Binding-site contacts:
Ligand atom O5 contacts residue ASN36 of chain 1.A at 2.4 Å (h-bond).
Ligand atom C3 contacts residue ASN36 of chain 1.A at 3.8 Å.
Ligand atom C1 contacts residue ASN36 of chain 1.A at 1.4 Å.
Ligand atom N2 contacts residue ASN36 of chain 1.A at 2.8 Å (h-bond).
Ligand atom O5 contacts residue TYR23 of chain 1.A at 3.9 Å.
Ligand atom C2 contacts residue ASN36 of chain 1.A at 2.4 Å.
Ligand atom O6 contacts residue PRO8 of chain 1.A at 3.5 Å.
Ligand atom C1 contacts residue TYR23 of chain 1.A at 3.7 Å (hydrophobic).
Ligand atom O7 contacts residue THR38 of chain 1.A at 4.1 Å.
Ligand atom C5 contacts residue TYR23 of chain 1.A at 4.2 Å (hydrophobic).
Ligand atom C7 contacts residue ASN36 of chain 1.A at 2.9 Å.
Ligand atom O7 contacts residue ASN36 of chain 1.A at 2.7 Å (h-bond).
Ligand atom C4 contacts residue ASN36 of chain 1.A at 4.2 Å.
Ligand atom O6 contacts residue ASN36 of chain 1.A at 4.4 Å.
Ligand atom C8 contacts residue GLU35 of chain 1.A at 4.0 Å.
Ligand atom N2 contacts residue GLU35 of chain 1.A at 3.7 Å.
Ligand atom C7 contacts residue GLU35 of chain 1.A at 4.3 Å.
Ligand atom C1 contacts residue GLU35 of chain 1.A at 4.3 Å.
Ligand atom C5 contacts residue ASN36 of chain 1.A at 3.7 Å.
Ligand atom C8 contacts residue ASN36 of chain 1.A at 4.2 Å.

A small-molecule ligand and the protein it binds are described below.
Small molecule (SMILES): CC(=O)N[C@H]1[C@H](O[C@H]2[C@H](O)[C@@H](NC(C)=O)CO[C@@H]2CO)O[C@H](CO)[C@@H](O)[C@@H]1O

Sequence of chain 1.A:
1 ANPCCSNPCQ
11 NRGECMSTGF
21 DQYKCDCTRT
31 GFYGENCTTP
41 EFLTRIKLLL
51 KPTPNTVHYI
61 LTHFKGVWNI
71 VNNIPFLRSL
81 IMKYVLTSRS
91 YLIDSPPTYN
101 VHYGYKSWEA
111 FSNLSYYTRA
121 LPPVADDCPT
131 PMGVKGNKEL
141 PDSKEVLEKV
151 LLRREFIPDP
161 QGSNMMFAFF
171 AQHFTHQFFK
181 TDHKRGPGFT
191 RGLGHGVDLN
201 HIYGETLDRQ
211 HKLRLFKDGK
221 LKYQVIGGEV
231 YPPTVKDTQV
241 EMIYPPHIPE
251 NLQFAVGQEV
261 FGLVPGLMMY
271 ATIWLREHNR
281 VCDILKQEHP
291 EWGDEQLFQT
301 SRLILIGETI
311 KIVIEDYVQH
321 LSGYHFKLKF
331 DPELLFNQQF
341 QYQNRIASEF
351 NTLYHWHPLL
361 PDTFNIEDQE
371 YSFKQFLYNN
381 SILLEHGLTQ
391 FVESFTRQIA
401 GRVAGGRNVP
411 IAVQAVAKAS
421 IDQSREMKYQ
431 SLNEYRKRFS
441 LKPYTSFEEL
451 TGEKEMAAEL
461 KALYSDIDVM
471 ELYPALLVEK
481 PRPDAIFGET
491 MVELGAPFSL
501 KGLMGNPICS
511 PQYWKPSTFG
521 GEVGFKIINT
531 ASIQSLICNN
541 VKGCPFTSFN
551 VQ